Sequence of chain 1.E:
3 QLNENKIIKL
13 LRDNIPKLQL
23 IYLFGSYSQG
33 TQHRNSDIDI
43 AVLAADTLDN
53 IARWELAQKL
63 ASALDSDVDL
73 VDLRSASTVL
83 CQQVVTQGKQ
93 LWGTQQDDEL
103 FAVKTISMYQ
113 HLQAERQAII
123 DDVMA

Sequence of chain 1.D:
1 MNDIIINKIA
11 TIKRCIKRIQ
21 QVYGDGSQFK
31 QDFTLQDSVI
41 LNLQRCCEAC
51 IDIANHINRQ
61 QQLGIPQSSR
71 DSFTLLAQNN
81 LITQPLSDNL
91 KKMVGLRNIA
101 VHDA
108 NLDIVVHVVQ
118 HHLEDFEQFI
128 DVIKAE

Binding-site contacts:
Ligand atom O5' contacts residue MG1 of chain 1.N at 3.6 Å.
Ligand atom O2G contacts residue MG1 of chain 1.M at 2.1 Å.
Ligand atom N6 contacts residue ASN7 of chain 1.D at 3.4 Å.
Ligand atom O2B contacts residue GLY27 of chain 1.E at 3.5 Å.
Ligand atom O2B contacts residue SER28 of chain 1.E at 3.0 Å (h-bond).
Ligand atom O2G contacts residue SER28 of chain 1.E at 3.6 Å.
Ligand atom C2 contacts residue ASN7 of chain 1.D at 3.5 Å.
Ligand atom O2A contacts residue MG1 of chain 1.N at 2.5 Å.
Ligand atom PB contacts residue MG1 of chain 1.M at 3.5 Å.
Ligand atom N3 contacts residue GLN85 of chain 1.E at 3.6 Å.
Ligand atom O4' contacts residue PHE26 of chain 1.E at 3.5 Å.
Ligand atom O1G contacts residue SER38 of chain 1.E at 2.7 Å (h-bond).
Ligand atom O2' contacts residue GLN85 of chain 1.E at 2.9 Å (h-bond).
Ligand atom O1B contacts residue ARG59 of chain 1.D at 3.2 Å (salt-bridge).
Ligand atom O2A contacts residue ASP41 of chain 1.E at 3.2 Å (salt-bridge).
Ligand atom N7 contacts residue ALA104 of chain 1.H at 3.5 Å.
Ligand atom O5' contacts residue ASP41 of chain 1.E at 3.6 Å (salt-bridge).
Ligand atom N1 contacts residue ASN7 of chain 1.D at 2.9 Å (h-bond).
Ligand atom C3' contacts residue GLN89 of chain 1.E at 3.5 Å.
Ligand atom C2' contacts residue GLN89 of chain 1.E at 3.6 Å.
Ligand atom O3G contacts residue HIS35 of chain 1.E at 3.2 Å (h-bond).
Ligand atom O2B contacts residue ASP41 of chain 1.E at 3.1 Å (salt-bridge).
Ligand atom C5' contacts residue ASP41 of chain 1.E at 3.3 Å.
Ligand atom O2G contacts residue ASP39 of chain 1.E at 3.2 Å (salt-bridge).
Ligand atom PG contacts residue MG1 of chain 1.M at 3.5 Å.
Ligand atom O3' contacts residue GLN89 of chain 1.E at 2.7 Å (h-bond).
Ligand atom O2B contacts residue MG1 of chain 1.M at 2.2 Å.
Ligand atom N6 contacts residue ASP103 of chain 1.H at 2.8 Å (salt-bridge).
Ligand atom C2' contacts residue GLN85 of chain 1.E at 3.7 Å.
Ligand atom O2' contacts residue GLN89 of chain 1.E at 2.7 Å (h-bond).
Ligand atom N7 contacts residue LYS8 of chain 1.D at 3.5 Å (salt-bridge).
Ligand atom PG contacts residue SER38 of chain 1.E at 3.7 Å.
Ligand atom O1A contacts residue MG1 of chain 1.N at 3.7 Å.
Ligand atom O2A contacts residue MG1 of chain 1.M at 2.8 Å.
Ligand atom O1G contacts residue HIS35 of chain 1.E at 3.2 Å (h-bond).
Ligand atom O1G contacts residue ARG59 of chain 1.D at 3.6 Å (salt-bridge).
Ligand atom O2A contacts residue ASP39 of chain 1.E at 3.3 Å (salt-bridge).
Ligand atom C2' contacts residue ILE4 of chain 1.D at 3.7 Å (hydrophobic).
Ligand atom PA contacts residue MG1 of chain 1.N at 3.4 Å.
Ligand atom O1G contacts residue SER28 of chain 1.E at 3.0 Å (h-bond).

Sequence of chain 1.H:
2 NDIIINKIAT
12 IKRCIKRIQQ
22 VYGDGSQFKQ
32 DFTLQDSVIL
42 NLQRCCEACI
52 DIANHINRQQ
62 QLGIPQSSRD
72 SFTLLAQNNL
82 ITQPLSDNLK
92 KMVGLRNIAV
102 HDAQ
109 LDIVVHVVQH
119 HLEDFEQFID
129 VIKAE

This protein binds this small molecule.
Small molecule (SMILES): Nc1ncnc2c1ncn2[C@@H]1O[C@H](CO[P](=O)(O)O[P](=O)(O)NP(=O)(O)O)[C@@H](O)[C@H]1O